Sequence of chain 22.F:
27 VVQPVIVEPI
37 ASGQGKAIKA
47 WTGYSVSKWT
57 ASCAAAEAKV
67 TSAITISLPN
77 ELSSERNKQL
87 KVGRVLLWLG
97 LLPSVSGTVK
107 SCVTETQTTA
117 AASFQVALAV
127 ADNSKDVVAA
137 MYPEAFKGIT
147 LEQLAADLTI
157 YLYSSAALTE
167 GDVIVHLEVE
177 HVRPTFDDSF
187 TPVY

Sequence of chain 43.E:
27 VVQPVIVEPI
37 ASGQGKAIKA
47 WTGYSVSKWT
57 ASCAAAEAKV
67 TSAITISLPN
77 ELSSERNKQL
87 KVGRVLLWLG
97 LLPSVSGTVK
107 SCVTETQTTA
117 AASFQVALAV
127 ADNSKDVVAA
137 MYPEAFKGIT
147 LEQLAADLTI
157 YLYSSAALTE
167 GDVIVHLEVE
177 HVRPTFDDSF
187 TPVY

The protein below binds the small molecule below.
Small molecule (SMILES): Nc1ncnc2c1ncn2[C@@H]1O[C@H](COP(=O)=O)[C@@H](O[P](=O)(O)OC[C@H]2O[C@@H](n3ccc(=O)[nH]c3=O)[C@H](O)[C@@H]2O)[C@H]1O

Binding-site contacts:
Ligand atom N6 contacts residue TRP47 of chain 43.E at 4.2 Å.
Ligand atom C2' contacts residue GLU140 of chain 43.E at 3.5 Å.
Ligand atom N9 contacts residue LYS143 of chain 43.E at 3.8 Å.
Ligand atom N9 contacts residue TRP47 of chain 43.E at 4.0 Å.
Ligand atom O2' contacts residue GLU140 of chain 43.E at 3.0 Å (salt-bridge).
Ligand atom C8 contacts residue TRP47 of chain 43.E at 4.0 Å (hydrophobic).
Ligand atom N7 contacts residue TRP47 of chain 43.E at 4.0 Å.
Ligand atom C6 contacts residue TRP47 of chain 43.E at 3.9 Å (hydrophobic).
Ligand atom O4' contacts residue TRP47 of chain 43.E at 4.0 Å.
Ligand atom C2' contacts residue LYS143 of chain 43.E at 4.5 Å.
Ligand atom C8 contacts residue LYS143 of chain 43.E at 2.8 Å.
Ligand atom N3 contacts residue TRP47 of chain 43.E at 3.9 Å.
Ligand atom C1' contacts residue LYS143 of chain 43.E at 4.0 Å.
Ligand atom O4' contacts residue LYS143 of chain 43.E at 4.2 Å.
Ligand atom C5 contacts residue TRP47 of chain 43.E at 4.0 Å (hydrophobic).
Ligand atom C4 contacts residue TRP47 of chain 43.E at 3.9 Å (hydrophobic).
Ligand atom C2 contacts residue TRP47 of chain 43.E at 3.8 Å (hydrophobic).
Ligand atom C8 contacts residue GLU140 of chain 43.E at 4.1 Å.
Ligand atom C1' contacts residue TRP47 of chain 43.E at 4.3 Å (hydrophobic).
Ligand atom OP1 contacts residue LYS45 of chain 22.F at 4.3 Å.
Ligand atom N9 contacts residue GLU140 of chain 43.E at 4.1 Å.
Ligand atom C1' contacts residue GLU140 of chain 43.E at 3.2 Å.
Ligand atom N1 contacts residue TRP47 of chain 43.E at 3.8 Å.
Ligand atom O4' contacts residue GLU140 of chain 43.E at 4.1 Å.
Ligand atom N7 contacts residue LYS143 of chain 43.E at 3.7 Å.